This small molecule binds to this protein.
Small molecule (SMILES): Nc1ncnc2c1ncn2[C@@H]1O[C@H](CO[P](=O)(O)O[P](=O)(O)NP(=O)(O)O)[C@@H](O)[C@H]1O

Binding-site contacts:
Ligand atom O3G contacts residue ARG150 of chain 1.A at 2.7 Å (salt-bridge).
Ligand atom O5' contacts residue VAL35 of chain 1.A at 3.4 Å.
Ligand atom O1A contacts residue GLY33 of chain 1.A at 3.5 Å (h-bond).
Ligand atom C5' contacts residue VAL35 of chain 1.A at 3.5 Å (hydrophobic).
Ligand atom PG contacts residue ASP146 of chain 1.A at 3.4 Å.
Ligand atom O2G contacts residue ASN151 of chain 1.A at 2.9 Å (h-bond).
Ligand atom O3G contacts residue ASP146 of chain 1.A at 2.7 Å (salt-bridge).
Ligand atom O1B contacts residue MG1 of chain 1.E at 2.0 Å.
Ligand atom N6 contacts residue GLN100 of chain 1.A at 2.7 Å (h-bond).
Ligand atom PA contacts residue MG1 of chain 1.E at 3.6 Å.
Ligand atom N1 contacts residue MET102 of chain 1.A at 3.0 Å (h-bond).
Ligand atom O1A contacts residue VAL35 of chain 1.A at 3.6 Å.
Ligand atom O2A contacts residue LYS54 of chain 1.A at 3.2 Å (salt-bridge).
Ligand atom O3G contacts residue ASN151 of chain 1.A at 3.2 Å (h-bond).
Ligand atom O3A contacts residue GLY30 of chain 1.A at 3.1 Å.
Ligand atom O2G contacts residue MG1 of chain 1.E at 2.9 Å.
Ligand atom O1B contacts residue ASP164 of chain 1.A at 3.6 Å.
Ligand atom O4' contacts residue VAL35 of chain 1.A at 3.3 Å.
Ligand atom O2A contacts residue MG1 of chain 1.E at 2.5 Å.
Ligand atom O1G contacts residue ALA31 of chain 1.A at 3.5 Å.
Ligand atom O1A contacts residue GLY30 of chain 1.A at 3.1 Å (h-bond).
Ligand atom O1G contacts residue ASP146 of chain 1.A at 3.5 Å (salt-bridge).
Ligand atom N6 contacts residue ALA52 of chain 1.A at 3.5 Å.
Ligand atom N6 contacts residue MET99 of chain 1.A at 3.4 Å.
Ligand atom O2G contacts residue ASP164 of chain 1.A at 2.9 Å (salt-bridge).
Ligand atom C5' contacts residue SER29 of chain 1.A at 3.6 Å.
Ligand atom O2G contacts residue ASP146 of chain 1.A at 3.6 Å (salt-bridge).
Ligand atom C6 contacts residue ALA52 of chain 1.A at 3.7 Å (hydrophobic).
Ligand atom O1A contacts residue SER29 of chain 1.A at 3.5 Å.
Ligand atom N7 contacts residue YW51 of chain 1.G at 3.3 Å.
Ligand atom O1B contacts residue ASN151 of chain 1.A at 2.8 Å (h-bond).
Ligand atom N9 contacts residue VAL35 of chain 1.A at 3.6 Å.
Ligand atom N3B contacts residue GLY30 of chain 1.A at 3.4 Å.
Ligand atom C8 contacts residue VAL35 of chain 1.A at 3.6 Å (hydrophobic).
Ligand atom O2A contacts residue ASP164 of chain 1.A at 2.7 Å (salt-bridge).
Ligand atom PB contacts residue MG1 of chain 1.E at 3.5 Å.
Ligand atom C2 contacts residue MET102 of chain 1.A at 3.5 Å (hydrophobic).
Ligand atom C5' contacts residue GLY28 of chain 1.A at 3.5 Å.
Ligand atom O2' contacts residue CYS106 of chain 1.A at 3.4 Å.
Ligand atom O3A contacts residue SER29 of chain 1.A at 3.4 Å (h-bond).

Sequence of chain 1.A:
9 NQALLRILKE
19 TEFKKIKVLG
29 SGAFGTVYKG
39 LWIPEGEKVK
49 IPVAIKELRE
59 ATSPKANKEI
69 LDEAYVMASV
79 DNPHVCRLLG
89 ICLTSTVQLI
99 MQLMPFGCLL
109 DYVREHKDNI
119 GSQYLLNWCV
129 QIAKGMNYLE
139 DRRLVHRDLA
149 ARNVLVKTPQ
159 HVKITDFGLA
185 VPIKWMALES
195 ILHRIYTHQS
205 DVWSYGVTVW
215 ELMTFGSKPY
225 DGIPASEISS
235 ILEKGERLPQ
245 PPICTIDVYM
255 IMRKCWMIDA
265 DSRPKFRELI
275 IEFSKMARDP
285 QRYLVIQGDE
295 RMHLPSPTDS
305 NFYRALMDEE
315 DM